Sequence of chain 1.A:
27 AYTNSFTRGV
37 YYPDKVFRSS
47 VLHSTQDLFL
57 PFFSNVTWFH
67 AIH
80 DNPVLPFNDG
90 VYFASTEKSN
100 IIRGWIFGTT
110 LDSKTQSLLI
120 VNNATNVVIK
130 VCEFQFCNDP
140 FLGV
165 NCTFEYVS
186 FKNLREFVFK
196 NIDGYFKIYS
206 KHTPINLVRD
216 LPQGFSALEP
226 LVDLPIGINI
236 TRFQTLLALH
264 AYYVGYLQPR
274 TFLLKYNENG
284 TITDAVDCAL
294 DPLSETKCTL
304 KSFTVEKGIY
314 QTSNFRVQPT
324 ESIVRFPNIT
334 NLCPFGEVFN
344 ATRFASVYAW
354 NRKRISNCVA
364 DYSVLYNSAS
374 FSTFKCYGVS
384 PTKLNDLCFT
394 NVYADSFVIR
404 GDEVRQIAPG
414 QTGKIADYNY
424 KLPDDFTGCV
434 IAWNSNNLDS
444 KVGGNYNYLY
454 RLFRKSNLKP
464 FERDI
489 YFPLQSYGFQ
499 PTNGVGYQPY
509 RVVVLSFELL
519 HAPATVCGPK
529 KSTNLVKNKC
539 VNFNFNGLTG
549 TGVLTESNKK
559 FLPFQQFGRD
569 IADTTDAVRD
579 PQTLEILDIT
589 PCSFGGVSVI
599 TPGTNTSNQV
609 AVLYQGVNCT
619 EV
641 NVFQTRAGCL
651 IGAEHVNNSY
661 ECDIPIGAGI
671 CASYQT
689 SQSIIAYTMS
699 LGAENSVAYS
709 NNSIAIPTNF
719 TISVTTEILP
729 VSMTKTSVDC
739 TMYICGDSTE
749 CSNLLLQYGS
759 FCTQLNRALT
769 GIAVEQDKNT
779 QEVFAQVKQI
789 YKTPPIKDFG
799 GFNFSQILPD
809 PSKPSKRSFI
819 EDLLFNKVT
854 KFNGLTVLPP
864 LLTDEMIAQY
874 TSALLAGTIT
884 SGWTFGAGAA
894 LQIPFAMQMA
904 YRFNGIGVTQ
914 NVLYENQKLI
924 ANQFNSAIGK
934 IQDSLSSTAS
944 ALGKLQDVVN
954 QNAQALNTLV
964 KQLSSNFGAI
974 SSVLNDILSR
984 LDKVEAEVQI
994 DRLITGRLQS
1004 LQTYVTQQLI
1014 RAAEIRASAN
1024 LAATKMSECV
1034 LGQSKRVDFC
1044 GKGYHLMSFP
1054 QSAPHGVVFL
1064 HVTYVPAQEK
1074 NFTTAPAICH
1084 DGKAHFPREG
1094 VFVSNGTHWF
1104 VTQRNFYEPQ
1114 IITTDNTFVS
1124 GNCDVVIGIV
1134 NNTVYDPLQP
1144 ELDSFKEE

Binding-site contacts:
Ligand atom C8 contacts residue TYR28 of chain 1.A at 3.5 Å (hydrophobic).
Ligand atom C2 contacts residue ASN61 of chain 1.A at 2.4 Å.
Ligand atom O5 contacts residue ASN61 of chain 1.A at 2.3 Å (h-bond).
Ligand atom C7 contacts residue TYR28 of chain 1.A at 4.2 Å (hydrophobic).
Ligand atom O6 contacts residue PHE59 of chain 1.A at 4.5 Å.
Ligand atom O7 contacts residue ASN61 of chain 1.A at 4.3 Å.
Ligand atom O6 contacts residue ASN61 of chain 1.A at 4.1 Å.
Ligand atom C5 contacts residue ASN61 of chain 1.A at 3.6 Å.
Ligand atom N2 contacts residue ASN61 of chain 1.A at 2.9 Å (h-bond).
Ligand atom C3 contacts residue ASN61 of chain 1.A at 3.8 Å.
Ligand atom C1 contacts residue ASN61 of chain 1.A at 1.4 Å.
Ligand atom C7 contacts residue ASN61 of chain 1.A at 3.8 Å.
Ligand atom C4 contacts residue ASN61 of chain 1.A at 4.2 Å.
Ligand atom O7 contacts residue TYR28 of chain 1.A at 4.5 Å.

A small-molecule ligand and the protein it binds are described below.
Small molecule (SMILES): CC(=O)N[C@@H]1[C@@H](O)[C@H](O)[C@@H](CO)O[C@H]1O